Sequence of chain 1.G:
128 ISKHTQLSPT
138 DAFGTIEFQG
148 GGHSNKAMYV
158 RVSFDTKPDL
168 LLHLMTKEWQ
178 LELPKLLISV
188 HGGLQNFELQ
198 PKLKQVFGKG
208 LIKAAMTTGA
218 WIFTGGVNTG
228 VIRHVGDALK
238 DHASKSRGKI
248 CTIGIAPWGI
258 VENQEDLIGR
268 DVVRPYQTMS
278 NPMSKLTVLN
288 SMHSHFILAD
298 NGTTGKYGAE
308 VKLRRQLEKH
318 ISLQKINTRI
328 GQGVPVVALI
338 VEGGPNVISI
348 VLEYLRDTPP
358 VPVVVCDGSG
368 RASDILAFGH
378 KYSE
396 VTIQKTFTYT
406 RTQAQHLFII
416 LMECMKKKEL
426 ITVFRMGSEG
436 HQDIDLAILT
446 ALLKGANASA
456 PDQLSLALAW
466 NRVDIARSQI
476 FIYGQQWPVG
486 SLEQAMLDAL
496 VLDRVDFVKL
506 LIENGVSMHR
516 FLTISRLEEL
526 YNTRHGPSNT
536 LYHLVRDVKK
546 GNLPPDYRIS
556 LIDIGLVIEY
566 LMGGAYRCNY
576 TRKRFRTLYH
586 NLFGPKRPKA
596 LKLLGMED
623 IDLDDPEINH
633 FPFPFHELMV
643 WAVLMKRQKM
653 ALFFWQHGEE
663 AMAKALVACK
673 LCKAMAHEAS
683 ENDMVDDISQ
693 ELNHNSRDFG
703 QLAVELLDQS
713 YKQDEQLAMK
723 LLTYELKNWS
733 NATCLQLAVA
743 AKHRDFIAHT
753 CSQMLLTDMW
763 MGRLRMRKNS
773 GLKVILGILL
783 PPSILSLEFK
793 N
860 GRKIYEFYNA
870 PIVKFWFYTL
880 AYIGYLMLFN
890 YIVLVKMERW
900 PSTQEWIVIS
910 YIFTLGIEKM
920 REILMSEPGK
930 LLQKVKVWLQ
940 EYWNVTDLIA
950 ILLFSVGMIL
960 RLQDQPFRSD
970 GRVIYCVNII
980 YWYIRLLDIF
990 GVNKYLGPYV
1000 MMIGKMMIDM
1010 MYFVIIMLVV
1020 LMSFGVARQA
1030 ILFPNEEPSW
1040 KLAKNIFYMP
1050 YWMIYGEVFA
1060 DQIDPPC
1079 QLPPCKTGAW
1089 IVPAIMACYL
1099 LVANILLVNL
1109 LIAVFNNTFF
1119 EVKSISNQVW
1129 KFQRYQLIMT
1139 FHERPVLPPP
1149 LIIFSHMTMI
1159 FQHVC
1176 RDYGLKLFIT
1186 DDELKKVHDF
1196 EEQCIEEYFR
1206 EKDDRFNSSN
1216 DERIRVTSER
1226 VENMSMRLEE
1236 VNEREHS

Sequence of chain 1.A:
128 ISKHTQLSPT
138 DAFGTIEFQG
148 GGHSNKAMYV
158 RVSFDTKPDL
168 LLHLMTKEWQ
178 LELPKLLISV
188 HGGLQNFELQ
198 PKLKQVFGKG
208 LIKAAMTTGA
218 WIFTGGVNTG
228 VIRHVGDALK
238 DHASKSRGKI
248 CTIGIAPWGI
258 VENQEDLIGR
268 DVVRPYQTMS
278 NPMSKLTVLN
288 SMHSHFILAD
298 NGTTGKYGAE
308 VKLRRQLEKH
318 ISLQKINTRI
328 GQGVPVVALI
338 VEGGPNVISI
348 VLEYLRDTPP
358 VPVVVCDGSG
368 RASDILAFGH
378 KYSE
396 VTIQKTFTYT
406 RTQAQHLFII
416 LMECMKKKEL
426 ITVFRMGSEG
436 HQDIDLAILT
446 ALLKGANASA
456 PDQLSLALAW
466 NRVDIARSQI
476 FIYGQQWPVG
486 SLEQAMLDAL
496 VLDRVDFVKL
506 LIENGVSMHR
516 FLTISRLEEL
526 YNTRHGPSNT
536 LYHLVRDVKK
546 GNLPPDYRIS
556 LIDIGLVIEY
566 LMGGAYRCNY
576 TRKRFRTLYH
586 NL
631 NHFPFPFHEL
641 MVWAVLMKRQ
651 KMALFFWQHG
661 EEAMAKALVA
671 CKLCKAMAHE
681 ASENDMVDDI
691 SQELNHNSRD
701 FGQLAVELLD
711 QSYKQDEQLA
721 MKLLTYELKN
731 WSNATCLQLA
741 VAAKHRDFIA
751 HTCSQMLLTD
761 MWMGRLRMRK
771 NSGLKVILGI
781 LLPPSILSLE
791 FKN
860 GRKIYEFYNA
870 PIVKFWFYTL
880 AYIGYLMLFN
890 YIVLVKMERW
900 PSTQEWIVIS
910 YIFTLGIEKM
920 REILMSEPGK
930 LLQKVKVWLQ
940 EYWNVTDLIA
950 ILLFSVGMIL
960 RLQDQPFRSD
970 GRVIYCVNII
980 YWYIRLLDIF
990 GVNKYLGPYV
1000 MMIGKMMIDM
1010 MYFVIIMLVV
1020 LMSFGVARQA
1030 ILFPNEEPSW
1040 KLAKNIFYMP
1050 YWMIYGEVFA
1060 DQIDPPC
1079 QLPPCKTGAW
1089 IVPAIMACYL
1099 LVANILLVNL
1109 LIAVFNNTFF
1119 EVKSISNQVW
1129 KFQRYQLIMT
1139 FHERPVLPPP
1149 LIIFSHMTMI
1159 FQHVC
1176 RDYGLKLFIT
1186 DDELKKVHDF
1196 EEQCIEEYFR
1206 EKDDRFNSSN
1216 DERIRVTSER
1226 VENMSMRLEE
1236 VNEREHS

The small molecule below binds the protein below.
Small molecule (SMILES): COCC(CCO[C@H]1CC[C@@]2(C)C(=CC[C@H]3[C@@H]4C[C@@H]5O[C@]6(CC[C@@H](C)CO6)[C@@H](C)[C@@H]5[C@@]4(C)CC[C@@H]32)C1)COC

Binding-site contacts:
Ligand atom C13 contacts residue SER1038 of chain 1.G at 4.2 Å.
Ligand atom O25 contacts residue PRO1037 of chain 1.G at 4.3 Å.
Ligand atom C13 contacts residue TRP1039 of chain 1.G at 4.3 Å (hydrophobic).
Ligand atom C78 contacts residue MET886 of chain 1.A at 4.0 Å (hydrophobic).
Ligand atom C21 contacts residue SER1038 of chain 1.G at 4.4 Å.
Ligand atom C19 contacts residue TYR890 of chain 1.A at 3.5 Å (hydrophobic).
Ligand atom C73 contacts residue MET886 of chain 1.A at 4.4 Å (hydrophobic).
Ligand atom C17 contacts residue PRO1037 of chain 1.G at 4.1 Å (hydrophobic).
Ligand atom C26 contacts residue SER1038 of chain 1.G at 4.1 Å.
Ligand atom C14 contacts residue TRP1039 of chain 1.G at 3.9 Å (hydrophobic).
Ligand atom C15 contacts residue SER1038 of chain 1.G at 3.8 Å.
Ligand atom C78 contacts residue TYR982 of chain 1.A at 4.2 Å (hydrophobic).
Ligand atom C21 contacts residue PRO1037 of chain 1.G at 3.7 Å (hydrophobic).
Ligand atom C24 contacts residue TRP1039 of chain 1.G at 4.2 Å (hydrophobic).
Ligand atom C75 contacts residue ASN889 of chain 1.A at 3.6 Å.
Ligand atom C79 contacts residue ASN889 of chain 1.A at 3.3 Å.
Ligand atom C15 contacts residue LEU1041 of chain 1.G at 4.4 Å (hydrophobic).
Ligand atom C16 contacts residue TRP1039 of chain 1.G at 3.5 Å (hydrophobic).
Ligand atom C14 contacts residue SER1038 of chain 1.G at 3.1 Å.
Ligand atom O80 contacts residue MET886 of chain 1.A at 4.2 Å.
Ligand atom C08 contacts residue TYR890 of chain 1.A at 4.2 Å (hydrophobic).
Ligand atom C24 contacts residue SER1038 of chain 1.G at 3.8 Å.
Ligand atom O20 contacts residue TRP1039 of chain 1.G at 4.2 Å.
Ligand atom C22 contacts residue TRP1039 of chain 1.G at 3.9 Å (hydrophobic).
Ligand atom C19 contacts residue PRO1037 of chain 1.G at 4.3 Å (hydrophobic).
Ligand atom C75 contacts residue TYR890 of chain 1.A at 4.2 Å (hydrophobic).
Ligand atom C12 contacts residue TRP1039 of chain 1.G at 4.5 Å (hydrophobic).
Ligand atom C10 contacts residue TYR890 of chain 1.A at 3.8 Å (hydrophobic).
Ligand atom C18 contacts residue PRO1037 of chain 1.G at 4.2 Å (hydrophobic).
Ligand atom C05 contacts residue ALA1042 of chain 1.G at 4.1 Å (hydrophobic).
Ligand atom C74 contacts residue MET886 of chain 1.A at 4.0 Å (hydrophobic).
Ligand atom C24 contacts residue PRO1037 of chain 1.G at 4.0 Å (hydrophobic).
Ligand atom C81 contacts residue TYR982 of chain 1.A at 3.7 Å (hydrophobic).
Ligand atom C09 contacts residue TYR890 of chain 1.A at 3.9 Å (hydrophobic).
Ligand atom C23 contacts residue PRO1037 of chain 1.G at 4.4 Å (hydrophobic).
Ligand atom C75 contacts residue MET886 of chain 1.A at 3.2 Å (hydrophobic).
Ligand atom O25 contacts residue SER1038 of chain 1.G at 4.3 Å.
Ligand atom C16 contacts residue SER1038 of chain 1.G at 4.3 Å.
Ligand atom O80 contacts residue ASN889 of chain 1.A at 3.7 Å.
Ligand atom C79 contacts residue TYR982 of chain 1.A at 3.5 Å (hydrophobic).